Binding-site contacts:
Ligand atom C5 contacts residue TYR288 of chain 1.C at 3.5 Å (hydrophobic).
Ligand atom C8 contacts residue ILE290 of chain 1.C at 3.6 Å (hydrophobic).
Ligand atom O7 contacts residue ASN223 of chain 1.C at 4.1 Å.
Ligand atom N2 contacts residue ILE290 of chain 1.C at 4.0 Å.
Ligand atom C5 contacts residue ASN223 of chain 1.C at 3.7 Å.
Ligand atom O5 contacts residue TYR288 of chain 1.C at 4.5 Å.
Ligand atom C3 contacts residue ASN223 of chain 1.C at 3.8 Å.
Ligand atom C7 contacts residue ILE290 of chain 1.C at 4.2 Å (hydrophobic).
Ligand atom N2 contacts residue ASN223 of chain 1.C at 2.9 Å (h-bond).
Ligand atom C3 contacts residue TYR288 of chain 1.C at 4.5 Å (hydrophobic).
Ligand atom C6 contacts residue TYR288 of chain 1.C at 3.6 Å (hydrophobic).
Ligand atom C7 contacts residue ASN223 of chain 1.C at 3.7 Å.
Ligand atom O5 contacts residue ASN223 of chain 1.C at 2.4 Å (h-bond).
Ligand atom O6 contacts residue TYR288 of chain 1.C at 4.5 Å.
Ligand atom C2 contacts residue ASN223 of chain 1.C at 2.4 Å.
Ligand atom O4 contacts residue TYR288 of chain 1.C at 4.0 Å.
Ligand atom C4 contacts residue TYR288 of chain 1.C at 4.3 Å (hydrophobic).
Ligand atom C1 contacts residue ASN223 of chain 1.C at 1.4 Å.
Ligand atom C4 contacts residue ASN223 of chain 1.C at 4.2 Å.

This protein binds this small molecule.
Small molecule (SMILES): CC(=O)N[C@@H]1[C@@H](O)[C@H](O)[C@@H](CO)O[C@H]1O

Sequence of chain 1.C:
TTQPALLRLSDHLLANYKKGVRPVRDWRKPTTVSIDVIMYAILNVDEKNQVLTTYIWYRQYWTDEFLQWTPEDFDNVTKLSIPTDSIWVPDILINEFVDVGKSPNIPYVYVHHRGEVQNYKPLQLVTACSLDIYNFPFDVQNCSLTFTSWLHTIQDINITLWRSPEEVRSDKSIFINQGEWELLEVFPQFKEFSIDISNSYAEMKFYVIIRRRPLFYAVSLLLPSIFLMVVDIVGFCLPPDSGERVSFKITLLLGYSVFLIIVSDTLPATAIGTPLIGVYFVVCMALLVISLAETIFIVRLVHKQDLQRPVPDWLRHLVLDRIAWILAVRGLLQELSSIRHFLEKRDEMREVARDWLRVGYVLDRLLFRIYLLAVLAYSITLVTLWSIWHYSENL